Binding-site contacts:
Ligand atom O7 contacts residue ASN118 of chain 1.K at 3.8 Å.
Ligand atom N2 contacts residue TRP168 of chain 1.K at 4.5 Å.
Ligand atom C3 contacts residue ASN118 of chain 1.K at 3.8 Å.
Ligand atom C1 contacts residue ARG17 of chain 1.K at 4.5 Å.
Ligand atom C7 contacts residue ASN118 of chain 1.K at 3.5 Å.
Ligand atom C8 contacts residue ASN118 of chain 1.K at 4.4 Å.
Ligand atom C1 contacts residue ASN118 of chain 1.K at 1.4 Å.
Ligand atom O7 contacts residue GLU166 of chain 1.K at 3.8 Å.
Ligand atom C5 contacts residue ASN118 of chain 1.K at 3.6 Å.
Ligand atom C1 contacts residue GLU166 of chain 1.K at 4.5 Å.
Ligand atom C2 contacts residue ASN118 of chain 1.K at 2.4 Å.
Ligand atom O5 contacts residue ASN118 of chain 1.K at 2.4 Å (h-bond).
Ligand atom C7 contacts residue TRP168 of chain 1.K at 3.9 Å (hydrophobic).
Ligand atom C7 contacts residue GLU166 of chain 1.K at 4.2 Å.
Ligand atom C8 contacts residue TRP168 of chain 1.K at 3.5 Å (hydrophobic).
Ligand atom N2 contacts residue ASN118 of chain 1.K at 2.9 Å (h-bond).
Ligand atom C8 contacts residue LEU117 of chain 1.K at 4.3 Å (hydrophobic).
Ligand atom C8 contacts residue GLU166 of chain 1.K at 3.5 Å.
Ligand atom O7 contacts residue HIS167 of chain 1.K at 4.5 Å.
Ligand atom O7 contacts residue TRP168 of chain 1.K at 4.3 Å.
Ligand atom O3 contacts residue TRP168 of chain 1.K at 4.3 Å.
Ligand atom C4 contacts residue ASN118 of chain 1.K at 4.2 Å.
Ligand atom C8 contacts residue HIS167 of chain 1.K at 4.0 Å.
Ligand atom C8 contacts residue VAL116 of chain 1.K at 3.6 Å (hydrophobic).

A small-molecule ligand and the protein it binds are described below.
Small molecule (SMILES): CC(=O)N[C@H]1[C@H](O[C@H]2[C@H](O)[C@@H](NC(C)=O)CO[C@@H]2CO)O[C@H](CO)[C@@H](O[C@@H]2O[C@H](CO)[C@@H](O)[C@H](O)[C@@H]2O)[C@@H]1O

Sequence of chain 1.K:
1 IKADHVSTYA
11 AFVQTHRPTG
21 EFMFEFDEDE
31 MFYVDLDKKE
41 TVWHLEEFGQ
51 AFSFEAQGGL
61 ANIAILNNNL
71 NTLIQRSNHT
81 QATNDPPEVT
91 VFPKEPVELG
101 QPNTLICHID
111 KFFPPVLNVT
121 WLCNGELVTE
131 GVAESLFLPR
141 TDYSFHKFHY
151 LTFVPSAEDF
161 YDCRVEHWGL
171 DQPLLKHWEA